A protein and the small-molecule ligand that binds it are described below.
Small molecule (SMILES): CC1=N[Pt]2N=C(C)O[As]2(O)(O)O1

Sequence of chain 1.B:
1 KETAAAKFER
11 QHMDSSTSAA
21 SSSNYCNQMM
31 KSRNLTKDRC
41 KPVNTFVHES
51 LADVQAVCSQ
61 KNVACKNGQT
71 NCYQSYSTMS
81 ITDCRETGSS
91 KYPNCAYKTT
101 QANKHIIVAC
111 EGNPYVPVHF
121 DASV

Binding-site contacts:
Ligand atom C1 contacts residue THR78 of chain 1.B at 3.7 Å.
Ligand atom C3 contacts residue HIS105 of chain 1.B at 4.1 Å.
Ligand atom C2 contacts residue THR78 of chain 1.B at 3.6 Å.
Ligand atom N2 contacts residue HIS105 of chain 1.B at 2.9 Å (h-bond).
Ligand atom PT1 contacts residue HIS105 of chain 1.B at 2.1 Å.
Ligand atom AS1 contacts residue HIS105 of chain 1.B at 4.4 Å.
Ligand atom C1 contacts residue HIS105 of chain 1.B at 4.2 Å.
Ligand atom PT1 contacts residue THR78 of chain 1.B at 4.4 Å.
Ligand atom N1 contacts residue HIS105 of chain 1.B at 2.9 Å (h-bond).
Ligand atom N1 contacts residue THR78 of chain 1.B at 3.0 Å.